Binding-site contacts:
Ligand atom C1 contacts residue ASN25 of chain 1.D at 3.0 Å.
Ligand atom O1A contacts residue MG1 of chain 1.U at 2.0 Å.
Ligand atom C4 contacts residue TYR40 of chain 1.D at 3.7 Å (hydrophobic).
Ligand atom O2A contacts residue TYR40 of chain 1.D at 2.5 Å (h-bond).
Ligand atom O1 contacts residue GLY24 of chain 1.D at 3.2 Å (h-bond).
Ligand atom O1A contacts residue ARG74 of chain 1.D at 2.9 Å (salt-bridge).
Ligand atom O3B contacts residue MG1 of chain 1.U at 3.7 Å.
Ligand atom PB contacts residue ARG27 of chain 1.D at 3.6 Å.
Ligand atom O3A contacts residue ASN25 of chain 1.D at 3.2 Å (h-bond).
Ligand atom O1A contacts residue DMA1 of chain 1.T at 2.9 Å (h-bond).
Ligand atom C5 contacts residue ASN71 of chain 1.D at 3.5 Å.
Ligand atom O1 contacts residue ASN25 of chain 1.D at 3.0 Å (h-bond).
Ligand atom O1A contacts residue ASP23 of chain 1.D at 3.0 Å (salt-bridge).
Ligand atom O1 contacts residue ASP23 of chain 1.D at 3.4 Å (salt-bridge).
Ligand atom C4 contacts residue GLY66 of chain 1.D at 3.6 Å.
Ligand atom C5 contacts residue ARG74 of chain 1.D at 3.7 Å.
Ligand atom C3 contacts residue DMA1 of chain 1.T at 3.5 Å.
Ligand atom O1B contacts residue ARG27 of chain 1.D at 2.7 Å (salt-bridge).
Ligand atom O3A contacts residue MG1 of chain 1.U at 3.5 Å.
Ligand atom C2 contacts residue TYR40 of chain 1.D at 3.5 Å (hydrophobic).
Ligand atom O3A contacts residue ARG26 of chain 1.D at 3.0 Å (salt-bridge).
Ligand atom C1 contacts residue ASP23 of chain 1.D at 3.5 Å.
Ligand atom PA contacts residue MG1 of chain 1.U at 3.2 Å.
Ligand atom C2 contacts residue ASN25 of chain 1.D at 3.1 Å.
Ligand atom O2B contacts residue MG1 of chain 1.U at 2.2 Å.
Ligand atom O3A contacts residue GLY24 of chain 1.D at 3.7 Å.
Ligand atom PB contacts residue MG1 of chain 1.U at 3.2 Å.
Ligand atom O2B contacts residue GLY24 of chain 1.D at 3.4 Å (h-bond).
Ligand atom O2A contacts residue ARG26 of chain 1.D at 3.3 Å.
Ligand atom C1 contacts residue PRO22 of chain 1.D at 3.5 Å (hydrophobic).
Ligand atom C5 contacts residue DMA1 of chain 1.T at 3.5 Å.
Ligand atom C2 contacts residue DMA1 of chain 1.T at 3.6 Å.
Ligand atom O2B contacts residue ASP23 of chain 1.D at 2.9 Å (salt-bridge).
Ligand atom O2A contacts residue ARG74 of chain 1.D at 2.7 Å (salt-bridge).
Ligand atom C4 contacts residue PHE82 of chain 1.D at 3.7 Å (hydrophobic).
Ligand atom O3B contacts residue ARG26 of chain 1.D at 2.8 Å (salt-bridge).
Ligand atom O2B contacts residue ARG27 of chain 1.D at 2.9 Å (salt-bridge).
Ligand atom O1B contacts residue ARG26 of chain 1.D at 3.3 Å (salt-bridge).
Ligand atom PA contacts residue ARG74 of chain 1.D at 3.6 Å.
Ligand atom O1B contacts residue GLY24 of chain 1.D at 3.3 Å.

Sequence of chain 1.D:
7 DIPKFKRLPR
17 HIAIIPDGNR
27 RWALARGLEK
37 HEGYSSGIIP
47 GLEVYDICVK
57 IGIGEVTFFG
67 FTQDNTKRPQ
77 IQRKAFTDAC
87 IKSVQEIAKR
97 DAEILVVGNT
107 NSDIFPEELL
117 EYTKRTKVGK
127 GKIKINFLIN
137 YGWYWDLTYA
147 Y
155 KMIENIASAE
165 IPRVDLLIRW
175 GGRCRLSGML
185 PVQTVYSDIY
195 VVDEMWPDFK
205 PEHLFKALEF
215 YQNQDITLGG

The small molecule below binds the protein below.
Small molecule (SMILES): CC(C)=CCO[P](=O)(O)OP(=O)(O)O